Sequence of chain 1.B:
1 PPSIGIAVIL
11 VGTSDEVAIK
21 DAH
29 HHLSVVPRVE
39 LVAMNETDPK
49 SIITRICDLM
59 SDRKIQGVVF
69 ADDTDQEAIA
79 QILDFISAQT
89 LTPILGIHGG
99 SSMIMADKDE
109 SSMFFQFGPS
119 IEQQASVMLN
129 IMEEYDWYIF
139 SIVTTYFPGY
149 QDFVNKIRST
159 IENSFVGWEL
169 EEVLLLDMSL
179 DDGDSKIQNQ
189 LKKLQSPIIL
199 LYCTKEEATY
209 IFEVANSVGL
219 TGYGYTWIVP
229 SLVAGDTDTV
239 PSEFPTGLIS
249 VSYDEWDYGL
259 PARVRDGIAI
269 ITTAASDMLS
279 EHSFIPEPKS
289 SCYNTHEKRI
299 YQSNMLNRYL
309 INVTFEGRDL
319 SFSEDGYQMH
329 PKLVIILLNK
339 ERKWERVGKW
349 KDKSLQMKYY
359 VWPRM

Binding-site contacts:
Ligand atom C8 contacts residue ASN310 of chain 1.B at 3.3 Å.
Ligand atom O3 contacts residue ASN310 of chain 1.B at 3.0 Å (h-bond).
Ligand atom C1 contacts residue ASN310 of chain 1.B at 1.4 Å.
Ligand atom O5 contacts residue ASN310 of chain 1.B at 2.4 Å (h-bond).
Ligand atom C7 contacts residue ASN310 of chain 1.B at 4.1 Å.
Ligand atom C2 contacts residue ASN310 of chain 1.B at 2.5 Å.
Ligand atom C5 contacts residue ASN310 of chain 1.B at 3.6 Å.
Ligand atom C4 contacts residue ASN310 of chain 1.B at 4.3 Å.
Ligand atom C3 contacts residue ASN310 of chain 1.B at 3.6 Å.
Ligand atom N2 contacts residue ASN310 of chain 1.B at 3.3 Å (h-bond).

This small molecule binds to this protein.
Small molecule (SMILES): CC(=O)N[C@@H]1[C@@H](O)[C@H](O)[C@@H](CO)O[C@H]1O